Binding-site contacts:
Ligand atom C10 contacts residue MET100 of chain 1.B at 3.4 Å (hydrophobic).
Ligand atom C2 contacts residue GLU71 of chain 1.B at 3.7 Å.
Ligand atom C5 contacts residue ILE98 of chain 1.B at 3.7 Å (hydrophobic).
Ligand atom C6 contacts residue ILE72 of chain 1.B at 3.6 Å (hydrophobic).
Ligand atom O16 contacts residue VAL39 of chain 1.B at 3.5 Å.
Ligand atom C18 contacts residue LEU152 of chain 1.B at 3.6 Å (hydrophobic).
Ligand atom N3 contacts residue LYS54 of chain 1.B at 3.0 Å (salt-bridge).
Ligand atom C34 contacts residue ASP163 of chain 1.B at 3.7 Å.
Ligand atom C5 contacts residue LEU75 of chain 1.B at 3.5 Å (hydrophobic).
Ligand atom C22 contacts residue GLU101 of chain 1.B at 3.3 Å.
Ligand atom CL1 contacts residue ALA52 of chain 1.B at 3.7 Å.
Ligand atom C20 contacts residue LEU152 of chain 1.B at 3.7 Å (hydrophobic).
Ligand atom C23 contacts residue LEU152 of chain 1.B at 3.6 Å (hydrophobic).
Ligand atom N25 contacts residue LEU103 of chain 1.B at 2.7 Å (h-bond).
Ligand atom C13 contacts residue ASP163 of chain 1.B at 3.6 Å.
Ligand atom C31 contacts residue ASP163 of chain 1.B at 3.5 Å.
Ligand atom C15 contacts residue VAL39 of chain 1.B at 3.7 Å (hydrophobic).
Ligand atom C22 contacts residue LEU152 of chain 1.B at 3.6 Å (hydrophobic).
Ligand atom N21 contacts residue LEU152 of chain 1.B at 3.7 Å.
Ligand atom C7 contacts residue ILE98 of chain 1.B at 3.7 Å (hydrophobic).
Ligand atom N36 contacts residue ALA149 of chain 1.B at 3.0 Å (h-bond).
Ligand atom CL1 contacts residue MET100 of chain 1.B at 3.5 Å.
Ligand atom C9 contacts residue LYS54 of chain 1.B at 3.6 Å.
Ligand atom CL1 contacts residue LYS54 of chain 1.B at 3.6 Å.
Ligand atom N25 contacts residue TYR102 of chain 1.B at 3.7 Å.
Ligand atom C8 contacts residue LYS54 of chain 1.B at 3.5 Å.
Ligand atom N21 contacts residue LEU103 of chain 1.B at 3.1 Å (h-bond).
Ligand atom C22 contacts residue ALA52 of chain 1.B at 3.6 Å (hydrophobic).
Ligand atom C23 contacts residue ALA52 of chain 1.B at 3.6 Å (hydrophobic).
Ligand atom N36 contacts residue ASN150 of chain 1.B at 3.0 Å (h-bond).
Ligand atom N19 contacts residue LEU152 of chain 1.B at 3.7 Å.
Ligand atom C2 contacts residue ILE98 of chain 1.B at 3.7 Å (hydrophobic).
Ligand atom C12 contacts residue ASP163 of chain 1.B at 3.6 Å.
Ligand atom C24 contacts residue ALA52 of chain 1.B at 3.6 Å (hydrophobic).
Ligand atom C32 contacts residue ALA149 of chain 1.B at 3.4 Å (hydrophobic).
Ligand atom C9 contacts residue MET100 of chain 1.B at 3.4 Å (hydrophobic).
Ligand atom C32 contacts residue ASP163 of chain 1.B at 3.5 Å.
Ligand atom N36 contacts residue ASP163 of chain 1.B at 2.9 Å (salt-bridge).
Ligand atom C26 contacts residue LEU103 of chain 1.B at 3.4 Å (hydrophobic).
Ligand atom C20 contacts residue LEU103 of chain 1.B at 3.7 Å (hydrophobic).

Sequence of chain 1.B:
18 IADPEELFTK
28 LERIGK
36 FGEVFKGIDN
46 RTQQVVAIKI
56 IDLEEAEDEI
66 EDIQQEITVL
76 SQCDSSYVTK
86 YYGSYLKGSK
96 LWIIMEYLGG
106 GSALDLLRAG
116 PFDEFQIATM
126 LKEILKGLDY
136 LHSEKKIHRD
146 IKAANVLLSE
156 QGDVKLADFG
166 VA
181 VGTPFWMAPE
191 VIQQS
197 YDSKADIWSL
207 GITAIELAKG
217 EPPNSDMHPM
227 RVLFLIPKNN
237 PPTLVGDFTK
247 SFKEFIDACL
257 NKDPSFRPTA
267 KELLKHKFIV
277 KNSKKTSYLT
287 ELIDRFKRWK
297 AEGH

A protein and the small-molecule ligand that binds it are described below.
Small molecule (SMILES): CNc1ncc2cc(-c3ccc(-c4cccc(C)n4)cc3Cl)c(=O)n(CC3OCC(N)CO3)c2n1